This protein binds this small molecule.
Small molecule (SMILES): CCC(=O)Nc1ccc(OC)c(Nc2cc(-c3[nH]c(CCCO)nc3-c3ccc(F)cc3)ccn2)c1

Binding-site contacts:
Ligand atom C15 contacts residue VAL31 of chain 1.E at 3.7 Å (hydrophobic).
Ligand atom C30 contacts residue GLY101 of chain 1.E at 3.6 Å.
Ligand atom C23 contacts residue LEU149 of chain 1.E at 3.6 Å (hydrophobic).
Ligand atom C01 contacts residue ASP160 of chain 1.E at 3.2 Å.
Ligand atom C10 contacts residue LEU93 of chain 1.E at 3.7 Å (hydrophobic).
Ligand atom C33 contacts residue CYS102 of chain 1.E at 3.5 Å (hydrophobic).
Ligand atom C34 contacts residue CYS102 of chain 1.E at 3.0 Å (hydrophobic).
Ligand atom C28 contacts residue MET98 of chain 1.E at 3.7 Å (hydrophobic).
Ligand atom C04 contacts residue MET95 of chain 1.E at 3.4 Å (hydrophobic).
Ligand atom C35 contacts residue ASP105 of chain 1.E at 3.5 Å.
Ligand atom C24 contacts residue LEU149 of chain 1.E at 3.3 Å (hydrophobic).
Ligand atom C25 contacts residue ALA48 of chain 1.E at 3.3 Å (hydrophobic).
Ligand atom O03 contacts residue ASN147 of chain 1.E at 3.6 Å.
Ligand atom C35 contacts residue CYS102 of chain 1.E at 1.8 Å (hydrophobic).
Ligand atom N11 contacts residue MET98 of chain 1.E at 2.8 Å (h-bond).
Ligand atom C31 contacts residue PRO99 of chain 1.E at 3.7 Å (hydrophobic).
Ligand atom F36 contacts residue ILE94 of chain 1.E at 3.2 Å.
Ligand atom N05 contacts residue VAL31 of chain 1.E at 3.5 Å.
Ligand atom C25 contacts residue LEU149 of chain 1.E at 3.7 Å (hydrophobic).
Ligand atom C10 contacts residue MET95 of chain 1.E at 3.5 Å (hydrophobic).
Ligand atom O06 contacts residue MET98 of chain 1.E at 3.4 Å (h-bond).
Ligand atom C29 contacts residue GLY101 of chain 1.E at 3.6 Å.
Ligand atom N05 contacts residue LYS50 of chain 1.E at 2.9 Å (salt-bridge).
Ligand atom C01 contacts residue THR159 of chain 1.E at 3.6 Å.
Ligand atom C10 contacts residue LYS50 of chain 1.E at 3.6 Å.
Ligand atom C07 contacts residue MET95 of chain 1.E at 3.4 Å (hydrophobic).
Ligand atom C25 contacts residue GLN96 of chain 1.E at 3.3 Å.
Ligand atom N08 contacts residue ALA48 of chain 1.E at 3.7 Å.
Ligand atom O03 contacts residue ARG146 of chain 1.E at 3.7 Å.
Ligand atom O06 contacts residue LEU23 of chain 1.E at 3.6 Å.
Ligand atom C29 contacts residue MET98 of chain 1.E at 3.4 Å (hydrophobic).
Ligand atom C28 contacts residue LEU23 of chain 1.E at 3.7 Å (hydrophobic).
Ligand atom N08 contacts residue MET98 of chain 1.E at 2.9 Å (h-bond).
Ligand atom F36 contacts residue MET95 of chain 1.E at 3.5 Å.
Ligand atom N13 contacts residue CYS102 of chain 1.E at 3.5 Å (h-bond).
Ligand atom C10 contacts residue ALA48 of chain 1.E at 3.6 Å (hydrophobic).
Ligand atom C32 contacts residue GLY101 of chain 1.E at 3.4 Å.
Ligand atom F36 contacts residue LEU82 of chain 1.E at 3.6 Å.
Ligand atom N05 contacts residue ASP160 of chain 1.E at 3.6 Å (salt-bridge).
Ligand atom F36 contacts residue LEU93 of chain 1.E at 3.0 Å.

Sequence of chain 1.E:
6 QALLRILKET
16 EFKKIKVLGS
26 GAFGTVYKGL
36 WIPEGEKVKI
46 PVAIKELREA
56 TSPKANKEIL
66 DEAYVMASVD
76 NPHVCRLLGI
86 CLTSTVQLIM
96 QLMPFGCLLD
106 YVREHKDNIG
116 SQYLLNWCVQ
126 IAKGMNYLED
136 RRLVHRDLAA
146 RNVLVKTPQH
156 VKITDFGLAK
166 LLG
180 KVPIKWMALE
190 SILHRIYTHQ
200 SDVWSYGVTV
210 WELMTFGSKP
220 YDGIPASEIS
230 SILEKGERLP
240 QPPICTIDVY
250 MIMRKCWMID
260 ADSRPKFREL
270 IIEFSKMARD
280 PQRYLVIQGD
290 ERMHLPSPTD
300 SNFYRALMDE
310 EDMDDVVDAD